Binding-site contacts:
Ligand atom C contacts residue TYR301 of chain 1.A at 3.6 Å (hydrophobic).
Ligand atom O4P contacts residue ASN64 of chain 1.A at 3.6 Å.
Ligand atom C2 contacts residue TYR301 of chain 1.A at 3.5 Å (hydrophobic).
Ligand atom C6 contacts residue ASN64 of chain 1.A at 3.7 Å.
Ligand atom O2P contacts residue THR212 of chain 1.A at 2.7 Å (h-bond).
Ligand atom O1P contacts residue GLY208 of chain 1.A at 2.8 Å (h-bond).
Ligand atom P contacts residue LYS65 of chain 1.A at 3.4 Å.
Ligand atom N1 contacts residue TYR301 of chain 1.A at 3.4 Å.
Ligand atom C4A contacts residue TYR301 of chain 1.A at 3.7 Å (hydrophobic).
Ligand atom O contacts residue SER92 of chain 1.A at 3.7 Å.
Ligand atom O2P contacts residue GLY211 of chain 1.A at 3.6 Å.
Ligand atom N1 contacts residue THR329 of chain 1.A at 2.7 Å (h-bond).
Ligand atom CA contacts residue TYR301 of chain 1.A at 3.0 Å (hydrophobic).
Ligand atom O4P contacts residue LYS65 of chain 1.A at 3.7 Å.
Ligand atom O3P contacts residue SER209 of chain 1.A at 2.5 Å (h-bond).
Ligand atom O3 contacts residue ASN93 of chain 1.A at 3.0 Å (h-bond).
Ligand atom P contacts residue ALA210 of chain 1.A at 3.6 Å.
Ligand atom C2A contacts residue GLY331 of chain 1.A at 3.6 Å.
Ligand atom O1P contacts residue ALA210 of chain 1.A at 2.7 Å (h-bond).
Ligand atom P contacts residue SER209 of chain 1.A at 3.5 Å.
Ligand atom O3 contacts residue TYR301 of chain 1.A at 3.6 Å.
Ligand atom O3P contacts residue LYS65 of chain 1.A at 2.8 Å (salt-bridge).
Ligand atom C4 contacts residue TYR301 of chain 1.A at 3.5 Å (hydrophobic).
Ligand atom C2 contacts residue THR329 of chain 1.A at 3.4 Å.
Ligand atom C2A contacts residue THR329 of chain 1.A at 3.3 Å.
Ligand atom O1P contacts residue SER209 of chain 1.A at 3.1 Å (h-bond).
Ligand atom C6 contacts residue TYR301 of chain 1.A at 3.6 Å (hydrophobic).
Ligand atom C3 contacts residue TYR301 of chain 1.A at 3.5 Å (hydrophobic).
Ligand atom CB contacts residue SER209 of chain 1.A at 3.6 Å.
Ligand atom C5 contacts residue TYR301 of chain 1.A at 3.5 Å (hydrophobic).
Ligand atom C2A contacts residue GLY330 of chain 1.A at 3.4 Å.
Ligand atom C5 contacts residue ASN64 of chain 1.A at 3.7 Å.
Ligand atom C6 contacts residue THR329 of chain 1.A at 3.6 Å.
Ligand atom N contacts residue LYS65 of chain 1.A at 3.5 Å (salt-bridge).
Ligand atom C4A contacts residue LYS65 of chain 1.A at 3.2 Å.
Ligand atom O2P contacts residue LYS68 of chain 1.A at 2.6 Å (salt-bridge).
Ligand atom ND contacts residue VAL172 of chain 1.A at 3.3 Å.
Ligand atom O2P contacts residue LYS65 of chain 1.A at 3.2 Å (salt-bridge).
Ligand atom C4 contacts residue LYS65 of chain 1.A at 3.7 Å.
Ligand atom C3 contacts residue ASN64 of chain 1.A at 3.7 Å.

Sequence of chain 1.A:
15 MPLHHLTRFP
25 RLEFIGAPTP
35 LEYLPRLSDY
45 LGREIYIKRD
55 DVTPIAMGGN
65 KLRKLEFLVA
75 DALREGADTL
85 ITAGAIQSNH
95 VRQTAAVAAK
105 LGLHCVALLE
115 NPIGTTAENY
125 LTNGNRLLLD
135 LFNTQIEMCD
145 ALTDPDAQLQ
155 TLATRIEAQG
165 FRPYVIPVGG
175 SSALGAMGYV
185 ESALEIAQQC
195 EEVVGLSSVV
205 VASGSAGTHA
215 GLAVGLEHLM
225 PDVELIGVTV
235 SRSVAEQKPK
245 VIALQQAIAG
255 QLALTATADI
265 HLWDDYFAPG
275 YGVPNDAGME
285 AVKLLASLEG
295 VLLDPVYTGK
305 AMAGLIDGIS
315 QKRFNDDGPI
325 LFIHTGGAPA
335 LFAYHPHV

The protein below binds the small molecule below.
Small molecule (SMILES): Cc1ncc(COP(=O)(O)O)c(CN[C@@H]2CONC2=O)c1O